Sequence of chain 1.B:
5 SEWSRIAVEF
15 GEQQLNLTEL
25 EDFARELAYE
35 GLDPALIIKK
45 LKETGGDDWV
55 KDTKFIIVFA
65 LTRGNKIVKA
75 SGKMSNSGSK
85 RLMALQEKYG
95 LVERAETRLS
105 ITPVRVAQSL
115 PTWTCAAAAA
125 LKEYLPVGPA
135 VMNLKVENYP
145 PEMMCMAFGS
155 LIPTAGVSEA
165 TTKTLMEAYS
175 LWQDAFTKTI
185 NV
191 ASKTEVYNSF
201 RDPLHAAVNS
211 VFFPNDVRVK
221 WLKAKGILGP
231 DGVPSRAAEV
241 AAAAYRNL

Binding-site contacts:
Ligand atom C55 contacts residue GLY68 of chain 1.B at 4.0 Å.
Ligand atom O85 contacts residue ARG98 of chain 1.B at 3.7 Å.
Ligand atom O79 contacts residue LYS70 of chain 1.B at 4.1 Å.
Ligand atom O84 contacts residue ALA99 of chain 1.B at 3.9 Å.
Ligand atom N53 contacts residue ARG67 of chain 1.B at 3.7 Å.
Ligand atom C56 contacts residue ARG67 of chain 1.B at 3.8 Å.
Ligand atom O64 contacts residue VAL108 of chain 1.B at 4.0 Å.
Ligand atom C57 contacts residue ARG67 of chain 1.B at 3.8 Å.
Ligand atom C67 contacts residue PHE180 of chain 1.B at 3.7 Å (hydrophobic).
Ligand atom O64 contacts residue ALA64 of chain 1.B at 4.0 Å.
Ligand atom C61 contacts residue PHE180 of chain 1.B at 3.7 Å (hydrophobic).
Ligand atom C61 contacts residue GLY68 of chain 1.B at 3.7 Å.
Ligand atom O81 contacts residue MET150 of chain 1.B at 3.1 Å.
Ligand atom C69 contacts residue ASN69 of chain 1.B at 3.7 Å.
Ligand atom O80 contacts residue VAL108 of chain 1.B at 3.9 Å.
Ligand atom S83 contacts residue ASN69 of chain 1.B at 4.1 Å.
Ligand atom O86 contacts residue ARG98 of chain 1.B at 3.1 Å.
Ligand atom O78 contacts residue ASN69 of chain 1.B at 2.7 Å (h-bond).
Ligand atom C76 contacts residue ASN69 of chain 1.B at 3.5 Å.
Ligand atom O81 contacts residue GLN112 of chain 1.B at 3.8 Å.
Ligand atom O86 contacts residue GLU97 of chain 1.B at 3.3 Å (salt-bridge).
Ligand atom C56 contacts residue GLY68 of chain 1.B at 3.6 Å.
Ligand atom C70 contacts residue MET150 of chain 1.B at 3.7 Å (hydrophobic).
Ligand atom O78 contacts residue GLY68 of chain 1.B at 3.5 Å.
Ligand atom C55 contacts residue PRO130 of chain 1.B at 4.0 Å (hydrophobic).
Ligand atom O86 contacts residue ASN69 of chain 1.B at 3.6 Å.
Ligand atom C58 contacts residue GLY68 of chain 1.B at 3.6 Å.
Ligand atom O77 contacts residue ASN69 of chain 1.B at 3.5 Å.
Ligand atom O64 contacts residue PHE180 of chain 1.B at 3.6 Å.
Ligand atom O77 contacts residue LYS70 of chain 1.B at 3.3 Å.
Ligand atom C72 contacts residue ASN69 of chain 1.B at 4.0 Å.
Ligand atom N53 contacts residue THR66 of chain 1.B at 3.2 Å (h-bond).
Ligand atom S73 contacts residue ASN69 of chain 1.B at 3.9 Å.
Ligand atom C67 contacts residue MET150 of chain 1.B at 4.0 Å (hydrophobic).
Ligand atom C55 contacts residue ARG67 of chain 1.B at 3.6 Å.
Ligand atom O64 contacts residue GLY68 of chain 1.B at 3.6 Å.
Ligand atom C74 contacts residue ASN69 of chain 1.B at 3.4 Å.
Ligand atom N53 contacts residue PRO130 of chain 1.B at 3.3 Å.
Ligand atom O80 contacts residue GLN112 of chain 1.B at 4.0 Å.
Ligand atom O86 contacts residue ALA99 of chain 1.B at 3.3 Å (h-bond).

This protein binds this small molecule.
Small molecule (SMILES): Cc1ccc(C(=O)Nc2ccc(S(=O)(=O)O)c3cc(S(=O)(=O)O)cc(S(=O)(=O)O)c23)cc1NC(=O)c1cccc(NC(=O)Nc2cccc(C(=O)Nc3cc(C(=O)Nc4ccc(S(=O)(=O)O)c5cc(S(=O)(=O)O)cc(S(=O)(=O)O)c45)ccc3C)c2)c1